Sequence of chain 1.A:
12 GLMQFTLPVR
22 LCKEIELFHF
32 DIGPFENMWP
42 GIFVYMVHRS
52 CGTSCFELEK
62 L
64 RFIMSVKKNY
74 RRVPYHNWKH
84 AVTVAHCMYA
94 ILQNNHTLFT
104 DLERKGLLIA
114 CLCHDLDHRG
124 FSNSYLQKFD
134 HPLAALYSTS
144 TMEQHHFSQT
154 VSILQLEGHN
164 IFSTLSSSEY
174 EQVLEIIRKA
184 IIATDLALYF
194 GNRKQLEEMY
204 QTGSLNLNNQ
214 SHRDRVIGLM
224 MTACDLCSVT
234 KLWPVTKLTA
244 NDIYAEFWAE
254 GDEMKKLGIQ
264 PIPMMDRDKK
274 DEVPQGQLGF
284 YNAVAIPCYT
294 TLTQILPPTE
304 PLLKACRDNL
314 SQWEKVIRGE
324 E

The protein below binds the small molecule below.
Small molecule (SMILES): O=c1[nH]c2ccccc2c2nccn12

Binding-site contacts:
Ligand atom C12 contacts residue MET267 of chain 1.A at 4.0 Å (hydrophobic).
Ligand atom O14 contacts residue TYR247 of chain 1.A at 3.2 Å (h-bond).
Ligand atom C9 contacts residue LEU229 of chain 1.A at 3.5 Å (hydrophobic).
Ligand atom N7 contacts residue ILE246 of chain 1.A at 4.2 Å.
Ligand atom O14 contacts residue PHE283 of chain 1.A at 3.8 Å.
Ligand atom N5 contacts residue PHE250 of chain 1.A at 3.9 Å.
Ligand atom C8 contacts residue PHE283 of chain 1.A at 4.0 Å (hydrophobic).
Ligand atom C12 contacts residue PHE283 of chain 1.A at 3.5 Å (hydrophobic).
Ligand atom O14 contacts residue GLN280 of chain 1.A at 2.1 Å (h-bond).
Ligand atom N7 contacts residue PHE283 of chain 1.A at 3.7 Å.
Ligand atom C2 contacts residue PHE250 of chain 1.A at 4.0 Å (hydrophobic).
Ligand atom N6 contacts residue PHE250 of chain 1.A at 3.8 Å.
Ligand atom C9 contacts residue PHE283 of chain 1.A at 4.1 Å (hydrophobic).
Ligand atom C13 contacts residue SER231 of chain 1.A at 4.3 Å.
Ligand atom C10 contacts residue TYR247 of chain 1.A at 4.3 Å (hydrophobic).
Ligand atom C3 contacts residue ILE246 of chain 1.A at 3.7 Å (hydrophobic).
Ligand atom C11 contacts residue PHE250 of chain 1.A at 3.7 Å (hydrophobic).
Ligand atom N5 contacts residue GLN280 of chain 1.A at 4.3 Å.
Ligand atom C4 contacts residue LEU229 of chain 1.A at 3.8 Å (hydrophobic).
Ligand atom C8 contacts residue VAL232 of chain 1.A at 3.7 Å (hydrophobic).
Ligand atom C4 contacts residue PHE283 of chain 1.A at 3.5 Å (hydrophobic).
Ligand atom C3 contacts residue PHE283 of chain 1.A at 3.5 Å (hydrophobic).
Ligand atom N5 contacts residue PHE283 of chain 1.A at 3.4 Å.
Ligand atom C8 contacts residue SER231 of chain 1.A at 4.4 Å.
Ligand atom C11 contacts residue PHE283 of chain 1.A at 3.4 Å (hydrophobic).
Ligand atom C2 contacts residue PHE283 of chain 1.A at 3.2 Å (hydrophobic).
Ligand atom N7 contacts residue GLN280 of chain 1.A at 3.4 Å (h-bond).
Ligand atom C9 contacts residue ILE246 of chain 1.A at 4.2 Å (hydrophobic).
Ligand atom C10 contacts residue PHE283 of chain 1.A at 3.6 Å (hydrophobic).
Ligand atom C10 contacts residue GLN280 of chain 1.A at 3.1 Å.
Ligand atom C9 contacts residue TYR78 of chain 1.A at 4.4 Å (hydrophobic).
Ligand atom C13 contacts residue LEU229 of chain 1.A at 4.2 Å (hydrophobic).
Ligand atom C1 contacts residue ILE246 of chain 1.A at 4.4 Å (hydrophobic).
Ligand atom C13 contacts residue VAL232 of chain 1.A at 4.1 Å (hydrophobic).
Ligand atom C12 contacts residue PHE250 of chain 1.A at 3.6 Å (hydrophobic).
Ligand atom C11 contacts residue MET267 of chain 1.A at 3.5 Å (hydrophobic).
Ligand atom C13 contacts residue ILE246 of chain 1.A at 3.5 Å (hydrophobic).
Ligand atom C8 contacts residue ILE246 of chain 1.A at 3.3 Å (hydrophobic).
Ligand atom N6 contacts residue PHE283 of chain 1.A at 3.2 Å.
Ligand atom C1 contacts residue PHE283 of chain 1.A at 3.3 Å (hydrophobic).